Sequence of chain 1.E:
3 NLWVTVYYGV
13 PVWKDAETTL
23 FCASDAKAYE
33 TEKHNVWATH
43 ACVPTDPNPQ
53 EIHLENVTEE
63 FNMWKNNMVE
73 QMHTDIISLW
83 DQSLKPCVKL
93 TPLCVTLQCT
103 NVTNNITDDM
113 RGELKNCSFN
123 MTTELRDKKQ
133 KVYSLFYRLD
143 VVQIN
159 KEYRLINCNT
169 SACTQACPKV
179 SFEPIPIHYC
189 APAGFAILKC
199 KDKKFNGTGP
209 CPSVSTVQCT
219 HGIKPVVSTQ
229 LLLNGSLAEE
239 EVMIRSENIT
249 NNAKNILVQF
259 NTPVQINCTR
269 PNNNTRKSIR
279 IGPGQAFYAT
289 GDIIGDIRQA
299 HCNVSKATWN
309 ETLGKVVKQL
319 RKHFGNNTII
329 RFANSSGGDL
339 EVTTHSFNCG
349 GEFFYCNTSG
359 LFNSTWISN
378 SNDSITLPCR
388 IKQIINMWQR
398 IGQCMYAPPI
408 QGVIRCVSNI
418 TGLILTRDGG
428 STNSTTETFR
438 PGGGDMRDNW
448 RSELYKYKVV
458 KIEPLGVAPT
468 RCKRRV

Binding-site contacts:
Ligand atom C5 contacts residue THR248 of chain 1.E at 3.5 Å.
Ligand atom C3 contacts residue THR248 of chain 1.E at 4.1 Å.
Ligand atom C4 contacts residue THR248 of chain 1.E at 4.2 Å.
Ligand atom C7 contacts residue ASN246 of chain 1.E at 3.3 Å.
Ligand atom C3 contacts residue ASN246 of chain 1.E at 3.8 Å.
Ligand atom C2 contacts residue ASN246 of chain 1.E at 2.4 Å.
Ligand atom O7 contacts residue ASN246 of chain 1.E at 3.4 Å (h-bond).
Ligand atom O5 contacts residue ASN249 of chain 1.E at 3.5 Å.
Ligand atom C1 contacts residue ASN246 of chain 1.E at 1.4 Å.
Ligand atom N2 contacts residue THR248 of chain 1.E at 4.5 Å.
Ligand atom C1 contacts residue ASN249 of chain 1.E at 3.5 Å.
Ligand atom C1 contacts residue THR248 of chain 1.E at 3.7 Å.
Ligand atom C2 contacts residue THR248 of chain 1.E at 4.4 Å.
Ligand atom C5 contacts residue ASN246 of chain 1.E at 3.7 Å.
Ligand atom N2 contacts residue ASN246 of chain 1.E at 2.8 Å (h-bond).
Ligand atom O5 contacts residue ASN246 of chain 1.E at 2.4 Å (h-bond).
Ligand atom O5 contacts residue THR248 of chain 1.E at 4.1 Å.
Ligand atom C7 contacts residue THR248 of chain 1.E at 4.5 Å.
Ligand atom C4 contacts residue ASN246 of chain 1.E at 4.2 Å.
Ligand atom O7 contacts residue THR248 of chain 1.E at 3.7 Å.
Ligand atom C6 contacts residue THR248 of chain 1.E at 4.5 Å.
Ligand atom C5 contacts residue ASN249 of chain 1.E at 4.3 Å.
Ligand atom O4 contacts residue THR248 of chain 1.E at 4.3 Å.
Ligand atom C8 contacts residue ASN246 of chain 1.E at 4.2 Å.

The small molecule below binds the protein below.
Small molecule (SMILES): CC(=O)N[C@H]1[C@H](O[C@H]2[C@H](O)[C@@H](NC(C)=O)CO[C@@H]2CO)O[C@H](CO)[C@@H](O[C@@H]2O[C@H](CO)[C@@H](O)[C@H](O)[C@@H]2O)[C@@H]1O